Binding-site contacts:
Ligand atom O1A contacts residue TL1 of chain 1.EC at 3.0 Å.
Ligand atom O3G contacts residue TL1 of chain 1.EC at 2.8 Å.
Ligand atom O3B contacts residue THR88 of chain 1.L at 3.3 Å (h-bond).
Ligand atom O1A contacts residue THR29 of chain 1.L at 3.5 Å (h-bond).
Ligand atom O1B contacts residue ASP86 of chain 1.L at 2.8 Å (salt-bridge).
Ligand atom C3' contacts residue ASP494 of chain 1.L at 3.2 Å.
Ligand atom O1B contacts residue GLY87 of chain 1.L at 3.2 Å (h-bond).
Ligand atom O2G contacts residue MG1 of chain 1.GC at 2.1 Å.
Ligand atom N6 contacts residue ASN478 of chain 1.L at 2.8 Å (h-bond).
Ligand atom N6 contacts residue ALA480 of chain 1.L at 3.5 Å.
Ligand atom O1A contacts residue GLY31 of chain 1.L at 3.4 Å (h-bond).
Ligand atom O2' contacts residue ASP494 of chain 1.L at 2.9 Å (salt-bridge).
Ligand atom O3G contacts residue GLY52 of chain 1.L at 3.5 Å (h-bond).
Ligand atom O2B contacts residue THR90 of chain 1.L at 2.7 Å (h-bond).
Ligand atom N6 contacts residue ILE492 of chain 1.L at 3.5 Å.
Ligand atom PA contacts residue MG1 of chain 1.GC at 3.4 Å.
Ligand atom PB contacts residue MG1 of chain 1.GC at 3.3 Å.
Ligand atom N3 contacts residue GLY414 of chain 1.L at 3.6 Å.
Ligand atom C2 contacts residue TYR477 of chain 1.L at 3.4 Å (hydrophobic).
Ligand atom O2B contacts residue THR88 of chain 1.L at 3.3 Å (h-bond).
Ligand atom C5 contacts residue PRO32 of chain 1.L at 3.6 Å (hydrophobic).
Ligand atom O3G contacts residue THR89 of chain 1.L at 3.4 Å (h-bond).
Ligand atom N1 contacts residue ALA479 of chain 1.L at 2.7 Å (h-bond).
Ligand atom O2' contacts residue GLY413 of chain 1.L at 3.4 Å.
Ligand atom O3' contacts residue ASP494 of chain 1.L at 2.8 Å (salt-bridge).
Ligand atom O2A contacts residue MG1 of chain 1.GC at 2.1 Å.
Ligand atom C6 contacts residue ASN478 of chain 1.L at 3.6 Å.
Ligand atom O3B contacts residue THR89 of chain 1.L at 3.2 Å (h-bond).
Ligand atom S1G contacts residue ASP51 of chain 1.L at 3.4 Å (salt-bridge).
Ligand atom O2' contacts residue GLY414 of chain 1.L at 2.5 Å (h-bond).
Ligand atom O5' contacts residue GLY31 of chain 1.L at 3.5 Å (h-bond).
Ligand atom O2B contacts residue THR89 of chain 1.L at 3.0 Å (h-bond).
Ligand atom C2 contacts residue ALA479 of chain 1.L at 3.4 Å (hydrophobic).
Ligand atom O1B contacts residue MG1 of chain 1.GC at 2.2 Å.
Ligand atom O2B contacts residue GLY87 of chain 1.L at 3.2 Å.
Ligand atom O3A contacts residue THR89 of chain 1.L at 3.6 Å (h-bond).
Ligand atom PG contacts residue MG1 of chain 1.GC at 3.4 Å.
Ligand atom N1 contacts residue ASN478 of chain 1.L at 3.5 Å.
Ligand atom S1G contacts residue THR88 of chain 1.L at 3.2 Å (h-bond).
Ligand atom C2' contacts residue ASP494 of chain 1.L at 3.3 Å.

Sequence of chain 1.L:
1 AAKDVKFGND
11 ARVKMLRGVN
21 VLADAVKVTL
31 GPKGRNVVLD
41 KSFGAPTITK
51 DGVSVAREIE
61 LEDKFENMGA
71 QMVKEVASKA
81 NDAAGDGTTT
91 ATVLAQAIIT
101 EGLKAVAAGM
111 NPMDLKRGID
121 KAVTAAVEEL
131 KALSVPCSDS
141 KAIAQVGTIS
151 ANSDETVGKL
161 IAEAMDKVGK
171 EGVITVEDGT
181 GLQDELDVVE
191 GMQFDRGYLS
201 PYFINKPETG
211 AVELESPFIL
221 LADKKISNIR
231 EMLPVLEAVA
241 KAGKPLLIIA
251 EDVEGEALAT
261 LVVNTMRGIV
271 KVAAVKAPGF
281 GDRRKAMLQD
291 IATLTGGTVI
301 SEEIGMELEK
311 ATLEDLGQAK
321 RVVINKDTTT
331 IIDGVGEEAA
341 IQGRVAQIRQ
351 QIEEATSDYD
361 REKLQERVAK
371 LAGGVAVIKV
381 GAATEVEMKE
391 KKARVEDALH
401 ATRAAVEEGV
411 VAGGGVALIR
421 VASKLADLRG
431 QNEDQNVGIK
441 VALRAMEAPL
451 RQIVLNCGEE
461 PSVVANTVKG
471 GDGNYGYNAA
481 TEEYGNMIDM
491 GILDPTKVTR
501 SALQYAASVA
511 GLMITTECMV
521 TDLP

A protein and the small-molecule ligand that binds it are described below.
Small molecule (SMILES): Nc1ncnc2c1ncn2[C@@H]1O[C@H](COP(=O)(O)OP(=O)(O)OP(O)(O)=S)[C@@H](O)[C@H]1O